Binding-site contacts:
Ligand atom FBF contacts residue LEU156 of chain 1.A at 3.0 Å.
Ligand atom CAK contacts residue MET125 of chain 1.A at 3.3 Å (hydrophobic).
Ligand atom CAH contacts residue PHE137 of chain 1.A at 3.5 Å (hydrophobic).
Ligand atom OBI contacts residue LEU47 of chain 1.A at 2.8 Å (h-bond).
Ligand atom SAG contacts residue ARG127 of chain 1.A at 3.6 Å (salt-bridge).
Ligand atom FBD contacts residue LEU84 of chain 1.A at 3.5 Å.
Ligand atom CAV contacts residue CYS80 of chain 1.A at 3.3 Å (hydrophobic).
Ligand atom FBG contacts residue LEU151 of chain 1.A at 3.6 Å.
Ligand atom CAI contacts residue MET125 of chain 1.A at 3.8 Å (hydrophobic).
Ligand atom CAL contacts residue MET125 of chain 1.A at 3.7 Å (hydrophobic).
Ligand atom FBC contacts residue HIS239 of chain 1.A at 3.1 Å.
Ligand atom NAJ contacts residue MET125 of chain 1.A at 3.4 Å.
Ligand atom OBH contacts residue ARG124 of chain 1.A at 3.4 Å (salt-bridge).
Ligand atom FBE contacts residue HIS239 of chain 1.A at 3.2 Å.
Ligand atom CAA contacts residue LEU47 of chain 1.A at 3.6 Å (hydrophobic).
Ligand atom CAD contacts residue ALA128 of chain 1.A at 3.5 Å (hydrophobic).
Ligand atom CAA contacts residue GLN46 of chain 1.A at 3.7 Å.
Ligand atom CAI contacts residue PHE137 of chain 1.A at 3.5 Å (hydrophobic).
Ligand atom FBB contacts residue TRP77 of chain 1.A at 3.7 Å.
Ligand atom FBB contacts residue LEU156 of chain 1.A at 3.7 Å.
Ligand atom CAE contacts residue PHE137 of chain 1.A at 3.8 Å (hydrophobic).
Ligand atom NAJ contacts residue PHE137 of chain 1.A at 2.7 Å (h-bond).
Ligand atom FBG contacts residue ILE157 of chain 1.A at 3.1 Å.
Ligand atom FBE contacts residue ILE160 of chain 1.A at 3.4 Å.
Ligand atom CAB contacts residue GLN46 of chain 1.A at 3.5 Å.
Ligand atom OBI contacts residue GLN46 of chain 1.A at 3.4 Å.
Ligand atom CAU contacts residue CYS80 of chain 1.A at 3.3 Å (hydrophobic).
Ligand atom CAP contacts residue MET125 of chain 1.A at 3.7 Å (hydrophobic).
Ligand atom CBK contacts residue ARG124 of chain 1.A at 3.6 Å.
Ligand atom CAD contacts residue MET125 of chain 1.A at 3.5 Å (hydrophobic).
Ligand atom OBI contacts residue ARG127 of chain 1.A at 2.9 Å (salt-bridge).
Ligand atom CBJ contacts residue GLN46 of chain 1.A at 3.4 Å.
Ligand atom OBH contacts residue ARG127 of chain 1.A at 3.2 Å (salt-bridge).
Ligand atom CAB contacts residue LEU47 of chain 1.A at 3.5 Å (hydrophobic).
Ligand atom CAK contacts residue PHE137 of chain 1.A at 3.6 Å (hydrophobic).
Ligand atom OBA contacts residue LEU151 of chain 1.A at 3.3 Å.
Ligand atom CAO contacts residue LEU84 of chain 1.A at 3.8 Å (hydrophobic).
Ligand atom CAE contacts residue MET125 of chain 1.A at 3.4 Å (hydrophobic).
Ligand atom OBL contacts residue HIS83 of chain 1.A at 3.5 Å.
Ligand atom CAL contacts residue PHE137 of chain 1.A at 3.6 Å (hydrophobic).

This small molecule binds to this protein.
Small molecule (SMILES): CCS(=O)(=O)c1ccc(CC(=O)Nc2ccc(-c3ccc(C(O)(C(F)(F)F)C(F)(F)F)cc3F)cc2)cc1

Sequence of chain 1.A:
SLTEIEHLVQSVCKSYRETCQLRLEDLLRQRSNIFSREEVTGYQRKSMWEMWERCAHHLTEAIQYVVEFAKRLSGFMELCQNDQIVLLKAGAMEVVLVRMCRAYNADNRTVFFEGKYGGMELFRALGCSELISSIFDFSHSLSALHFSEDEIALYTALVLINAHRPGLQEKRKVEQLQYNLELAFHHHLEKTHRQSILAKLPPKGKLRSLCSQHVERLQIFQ